Sequence of chain 1.A:
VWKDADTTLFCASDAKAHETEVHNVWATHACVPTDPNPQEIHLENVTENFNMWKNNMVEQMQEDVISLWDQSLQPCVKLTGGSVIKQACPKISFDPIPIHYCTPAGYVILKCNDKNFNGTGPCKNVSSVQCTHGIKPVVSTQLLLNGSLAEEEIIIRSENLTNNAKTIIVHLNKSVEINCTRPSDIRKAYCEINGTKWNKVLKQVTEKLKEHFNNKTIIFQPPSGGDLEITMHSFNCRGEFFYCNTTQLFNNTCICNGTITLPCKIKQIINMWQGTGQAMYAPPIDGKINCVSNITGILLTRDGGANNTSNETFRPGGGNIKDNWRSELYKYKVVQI

The small molecule below binds the protein below.
Small molecule (SMILES): CC(=O)N[C@@H]1[C@@H](O)[C@H](O)[C@@H](CO)O[C@H]1O

Binding-site contacts:
Ligand atom C1 contacts residue ASN113 of chain 1.A at 4.1 Å.
Ligand atom O5 contacts residue ASN113 of chain 1.A at 3.5 Å.
Ligand atom C4 contacts residue ASN125 of chain 1.A at 4.0 Å.
Ligand atom C3 contacts residue ASN125 of chain 1.A at 3.7 Å.
Ligand atom C1 contacts residue ASN125 of chain 1.A at 1.4 Å.
Ligand atom O5 contacts residue LYS115 of chain 1.A at 4.3 Å.
Ligand atom N2 contacts residue ASN125 of chain 1.A at 3.0 Å (h-bond).
Ligand atom O6 contacts residue GLU40 of chain 1.A at 4.5 Å.
Ligand atom C5 contacts residue ASN125 of chain 1.A at 3.6 Å.
Ligand atom C4 contacts residue LYS115 of chain 1.A at 4.3 Å.
Ligand atom O5 contacts residue ASN125 of chain 1.A at 2.3 Å (h-bond).
Ligand atom O7 contacts residue LYS115 of chain 1.A at 4.3 Å.
Ligand atom O7 contacts residue ASN125 of chain 1.A at 4.5 Å.
Ligand atom C7 contacts residue ASN125 of chain 1.A at 4.0 Å.
Ligand atom C2 contacts residue ASN125 of chain 1.A at 2.4 Å.